A small-molecule ligand and the protein it binds are described below.
Small molecule (SMILES): OC[C@H]1O[C@@H](O)[C@@H](O)[C@@H](O)[C@@H]1O

Binding-site contacts:
Ligand atom C4 contacts residue BMA1 of chain 30.BA at 3.6 Å.
Ligand atom C2 contacts residue HIS2 of chain 30.F at 4.5 Å.
Ligand atom C2 contacts residue BMA1 of chain 30.BA at 3.2 Å.
Ligand atom C5 contacts residue NAG1 of chain 30.Z at 3.8 Å.
Ligand atom O6 contacts residue NAG1 of chain 30.Z at 4.5 Å.
Ligand atom O2 contacts residue NAG1 of chain 30.Z at 3.4 Å (h-bond).
Ligand atom O5 contacts residue NAG1 of chain 30.Z at 2.5 Å (h-bond).
Ligand atom O3 contacts residue BMA1 of chain 30.BA at 1.1 Å.
Ligand atom C1 contacts residue NAG1 of chain 30.Z at 1.7 Å.
Ligand atom O4 contacts residue BMA1 of chain 30.BA at 4.0 Å.
Ligand atom C2 contacts residue NAG1 of chain 30.Z at 2.9 Å.
Ligand atom O2 contacts residue HIS2 of chain 30.F at 3.4 Å (h-bond).
Ligand atom C3 contacts residue NAG1 of chain 30.Z at 4.1 Å.
Ligand atom O2 contacts residue BMA1 of chain 30.BA at 3.0 Å (h-bond).
Ligand atom C3 contacts residue BMA1 of chain 30.BA at 2.5 Å.

Sequence of chain 30.F:
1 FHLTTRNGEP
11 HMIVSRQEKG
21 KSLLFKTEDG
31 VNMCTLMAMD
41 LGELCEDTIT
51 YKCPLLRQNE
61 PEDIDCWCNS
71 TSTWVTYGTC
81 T